Binding-site contacts:
Ligand atom C8 contacts residue ASP164 of chain 2.F at 4.5 Å.
Ligand atom C2 contacts residue ASN118 of chain 2.F at 2.7 Å.
Ligand atom C5 contacts residue ALA117 of chain 2.F at 4.2 Å (hydrophobic).
Ligand atom C4 contacts residue ALA117 of chain 2.F at 4.2 Å (hydrophobic).
Ligand atom C2 contacts residue ALA117 of chain 2.F at 4.0 Å (hydrophobic).
Ligand atom O7 contacts residue ALA117 of chain 2.F at 4.5 Å.
Ligand atom O6 contacts residue ALA117 of chain 2.F at 2.3 Å.
Ligand atom O5 contacts residue ALA117 of chain 2.F at 3.5 Å (h-bond).
Ligand atom C6 contacts residue ASN118 of chain 2.F at 4.0 Å.
Ligand atom C7 contacts residue ASN118 of chain 2.F at 3.9 Å.
Ligand atom O5 contacts residue ASN118 of chain 2.F at 1.8 Å (h-bond).
Ligand atom N2 contacts residue ASN118 of chain 2.F at 3.6 Å.
Ligand atom C6 contacts residue ALA117 of chain 2.F at 3.6 Å (hydrophobic).
Ligand atom C5 contacts residue ASN118 of chain 2.F at 3.2 Å.
Ligand atom C8 contacts residue PRO167 of chain 2.F at 3.7 Å (hydrophobic).
Ligand atom N2 contacts residue PRO167 of chain 2.F at 4.0 Å.
Ligand atom O5 contacts residue GLN168 of chain 2.F at 4.0 Å.
Ligand atom C7 contacts residue PRO167 of chain 2.F at 3.9 Å (hydrophobic).
Ligand atom C1 contacts residue ALA117 of chain 2.F at 3.9 Å (hydrophobic).
Ligand atom C5 contacts residue GLN168 of chain 2.F at 4.5 Å.
Ligand atom O7 contacts residue ASN118 of chain 2.F at 3.5 Å (h-bond).
Ligand atom C3 contacts residue ASN118 of chain 2.F at 3.8 Å.
Ligand atom C1 contacts residue PRO167 of chain 2.F at 4.4 Å (hydrophobic).
Ligand atom C1 contacts residue GLN168 of chain 2.F at 4.0 Å.
Ligand atom O6 contacts residue ASN118 of chain 2.F at 4.0 Å.
Ligand atom C1 contacts residue ASN118 of chain 2.F at 1.6 Å.
Ligand atom C4 contacts residue ASN118 of chain 2.F at 3.8 Å.

This small molecule binds to this protein.
Small molecule (SMILES): CC(=O)N[C@@H]1[C@@H](O)[C@H](O)[C@@H](CO)O[C@H]1O

Sequence of chain 2.F:
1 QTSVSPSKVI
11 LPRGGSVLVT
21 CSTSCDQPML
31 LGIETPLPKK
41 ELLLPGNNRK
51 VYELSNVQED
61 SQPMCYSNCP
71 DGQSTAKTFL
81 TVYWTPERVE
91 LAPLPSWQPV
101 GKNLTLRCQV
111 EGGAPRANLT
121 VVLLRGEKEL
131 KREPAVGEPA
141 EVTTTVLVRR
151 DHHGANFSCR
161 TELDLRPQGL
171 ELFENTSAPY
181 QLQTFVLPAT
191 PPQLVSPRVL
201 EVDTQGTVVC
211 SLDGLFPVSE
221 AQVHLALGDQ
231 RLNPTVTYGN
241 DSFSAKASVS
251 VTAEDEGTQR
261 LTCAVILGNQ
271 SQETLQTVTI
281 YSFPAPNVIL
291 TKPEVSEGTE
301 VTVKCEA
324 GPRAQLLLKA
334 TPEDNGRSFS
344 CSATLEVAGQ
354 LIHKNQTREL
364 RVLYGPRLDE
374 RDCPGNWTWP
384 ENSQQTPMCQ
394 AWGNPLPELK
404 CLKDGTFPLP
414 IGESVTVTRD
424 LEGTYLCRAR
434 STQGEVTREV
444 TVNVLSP